Binding-site contacts:
Ligand atom C1 contacts residue ASN464 of chain 1.B at 1.4 Å.
Ligand atom C3 contacts residue ASN464 of chain 1.B at 3.8 Å.
Ligand atom C4 contacts residue ASN464 of chain 1.B at 4.2 Å.
Ligand atom C2 contacts residue SER462 of chain 1.B at 4.4 Å.
Ligand atom C5 contacts residue ASN464 of chain 1.B at 3.7 Å.
Ligand atom N2 contacts residue ASN464 of chain 1.B at 2.9 Å (h-bond).
Ligand atom C7 contacts residue SER462 of chain 1.B at 3.8 Å.
Ligand atom C1 contacts residue SER462 of chain 1.B at 4.3 Å.
Ligand atom C2 contacts residue ASN464 of chain 1.B at 2.5 Å.
Ligand atom O7 contacts residue ASN464 of chain 1.B at 3.8 Å.
Ligand atom O5 contacts residue ASN464 of chain 1.B at 2.4 Å (h-bond).
Ligand atom C8 contacts residue SER462 of chain 1.B at 3.4 Å.
Ligand atom N2 contacts residue SER462 of chain 1.B at 3.4 Å (h-bond).
Ligand atom C8 contacts residue LEU463 of chain 1.B at 4.4 Å (hydrophobic).
Ligand atom C7 contacts residue ASN464 of chain 1.B at 3.5 Å.

The small molecule below binds the protein below.
Small molecule (SMILES): CC(=O)N[C@@H]1[C@@H](O)[C@H](O)[C@@H](CO)O[C@H]1O

Sequence of chain 1.B:
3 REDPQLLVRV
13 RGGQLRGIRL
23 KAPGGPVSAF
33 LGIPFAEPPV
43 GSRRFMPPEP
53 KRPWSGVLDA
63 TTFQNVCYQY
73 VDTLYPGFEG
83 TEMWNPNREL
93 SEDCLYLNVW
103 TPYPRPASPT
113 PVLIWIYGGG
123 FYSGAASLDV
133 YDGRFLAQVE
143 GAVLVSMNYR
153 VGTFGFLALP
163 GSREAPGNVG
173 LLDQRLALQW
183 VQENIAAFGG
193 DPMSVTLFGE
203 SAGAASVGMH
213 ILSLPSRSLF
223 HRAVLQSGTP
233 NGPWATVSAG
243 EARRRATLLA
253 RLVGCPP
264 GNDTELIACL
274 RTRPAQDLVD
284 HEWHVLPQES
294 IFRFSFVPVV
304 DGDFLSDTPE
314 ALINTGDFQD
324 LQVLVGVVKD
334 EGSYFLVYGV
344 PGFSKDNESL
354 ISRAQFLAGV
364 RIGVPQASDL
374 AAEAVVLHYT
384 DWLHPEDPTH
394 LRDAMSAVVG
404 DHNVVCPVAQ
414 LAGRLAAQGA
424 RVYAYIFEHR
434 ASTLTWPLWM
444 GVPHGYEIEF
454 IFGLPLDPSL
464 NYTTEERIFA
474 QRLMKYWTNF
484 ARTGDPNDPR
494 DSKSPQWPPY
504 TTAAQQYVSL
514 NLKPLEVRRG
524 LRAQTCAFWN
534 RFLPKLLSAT